Sequence of chain 1.A:
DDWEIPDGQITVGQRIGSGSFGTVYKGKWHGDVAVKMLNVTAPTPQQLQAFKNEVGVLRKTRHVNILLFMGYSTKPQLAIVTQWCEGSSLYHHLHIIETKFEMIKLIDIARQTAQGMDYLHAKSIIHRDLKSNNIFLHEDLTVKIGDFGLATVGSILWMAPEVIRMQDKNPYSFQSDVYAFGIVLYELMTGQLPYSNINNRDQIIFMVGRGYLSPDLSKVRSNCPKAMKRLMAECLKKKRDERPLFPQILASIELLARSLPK

Binding-site contacts:
Ligand atom C3 contacts residue CYS113 of chain 1.A at 3.3 Å (hydrophobic).
Ligand atom C29 contacts residue ILE44 of chain 1.A at 3.9 Å (hydrophobic).
Ligand atom C9 contacts residue VAL52 of chain 1.A at 3.9 Å (hydrophobic).
Ligand atom O23 contacts residue GLU82 of chain 1.A at 2.6 Å (salt-bridge).
Ligand atom C17 contacts residue VAL52 of chain 1.A at 3.5 Å (hydrophobic).
Ligand atom C19 contacts residue GLU82 of chain 1.A at 3.4 Å.
Ligand atom C9 contacts residue PHE164 of chain 1.A at 3.3 Å (hydrophobic).
Ligand atom C3 contacts residue TRP112 of chain 1.A at 3.6 Å (hydrophobic).
Ligand atom C12 contacts residue PHE164 of chain 1.A at 3.7 Å (hydrophobic).
Ligand atom C20 contacts residue LYS64 of chain 1.A at 3.7 Å.
Ligand atom C6 contacts residue ALA62 of chain 1.A at 3.6 Å (hydrophobic).
Ligand atom C14 contacts residue ASP175 of chain 1.A at 3.5 Å.
Ligand atom C19 contacts residue ILE108 of chain 1.A at 3.7 Å (hydrophobic).
Ligand atom C18 contacts residue LYS64 of chain 1.A at 3.6 Å.
Ligand atom C5 contacts residue PHE164 of chain 1.A at 3.8 Å (hydrophobic).
Ligand atom C1 contacts residue ALA62 of chain 1.A at 3.5 Å (hydrophobic).
Ligand atom C20 contacts residue THR110 of chain 1.A at 3.7 Å.
Ligand atom C30 contacts residue ILE44 of chain 1.A at 3.9 Å (hydrophobic).
Ligand atom N2 contacts residue TRP112 of chain 1.A at 3.6 Å.
Ligand atom C20 contacts residue ILE108 of chain 1.A at 3.5 Å (hydrophobic).
Ligand atom C19 contacts residue LYS64 of chain 1.A at 3.7 Å.
Ligand atom C12 contacts residue VAL52 of chain 1.A at 3.8 Å (hydrophobic).
Ligand atom C10 contacts residue ILE44 of chain 1.A at 3.9 Å (hydrophobic).
Ligand atom C18 contacts residue GLU82 of chain 1.A at 3.4 Å.
Ligand atom C15 contacts residue LYS64 of chain 1.A at 3.9 Å.
Ligand atom C1 contacts residue GLN111 of chain 1.A at 3.4 Å.
Ligand atom N2 contacts residue GLN111 of chain 1.A at 4.0 Å.
Ligand atom N11 contacts residue PHE164 of chain 1.A at 3.2 Å.
Ligand atom N26 contacts residue SER116 of chain 1.A at 3.5 Å (h-bond).
Ligand atom N11 contacts residue VAL52 of chain 1.A at 3.8 Å.
Ligand atom N2 contacts residue CYS113 of chain 1.A at 2.8 Å (h-bond).
Ligand atom O23 contacts residue ASP175 of chain 1.A at 3.5 Å.
Ligand atom O23 contacts residue LYS64 of chain 1.A at 2.8 Å (salt-bridge).
Ligand atom C13 contacts residue PHE164 of chain 1.A at 3.8 Å (hydrophobic).
Ligand atom C10 contacts residue PHE164 of chain 1.A at 4.0 Å (hydrophobic).
Ligand atom C21 contacts residue THR110 of chain 1.A at 3.7 Å.
Ligand atom C1 contacts residue CYS113 of chain 1.A at 3.6 Å (hydrophobic).
Ligand atom O22 contacts residue VAL52 of chain 1.A at 3.7 Å.
Ligand atom C8 contacts residue PHE164 of chain 1.A at 3.6 Å (hydrophobic).
Ligand atom C21 contacts residue LYS64 of chain 1.A at 3.9 Å.

The small molecule below binds the protein below.
Small molecule (SMILES): O=C(Nc1ccncn1)c1oc2cnccc2c1Nc1ccc2c(O)cccc2c1